Sequence of chain 1.A:
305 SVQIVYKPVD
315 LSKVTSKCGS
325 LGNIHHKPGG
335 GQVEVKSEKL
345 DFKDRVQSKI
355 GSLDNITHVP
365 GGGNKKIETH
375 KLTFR

Binding-site contacts:
Ligand atom C2 contacts residue S9C1 of chain 1.I at 3.7 Å.
Ligand atom C11 contacts residue S9C1 of chain 1.I at 3.6 Å.
Ligand atom C15 contacts residue S9C1 of chain 1.I at 3.7 Å.
Ligand atom C4 contacts residue ASP358 of chain 1.A at 4.2 Å.
Ligand atom C9 contacts residue S9C1 of chain 1.I at 4.1 Å.
Ligand atom C4 contacts residue S9C1 of chain 1.I at 3.6 Å.
Ligand atom C9 contacts residue ASP358 of chain 1.C at 3.6 Å.
Ligand atom C1 contacts residue ASP358 of chain 1.A at 4.5 Å.
Ligand atom C12 contacts residue LYS353 of chain 1.A at 3.8 Å.
Ligand atom C5 contacts residue S9C1 of chain 1.I at 3.5 Å.
Ligand atom F1 contacts residue S9C1 of chain 1.I at 3.6 Å.
Ligand atom C10 contacts residue S9C1 of chain 1.I at 4.1 Å.
Ligand atom C7 contacts residue S9C1 of chain 1.I at 3.6 Å.
Ligand atom N1 contacts residue S9C1 of chain 1.I at 3.5 Å.
Ligand atom C16 contacts residue S9C1 of chain 1.I at 3.6 Å.
Ligand atom C8 contacts residue S9C1 of chain 1.I at 3.8 Å.
Ligand atom C13 contacts residue S9C1 of chain 1.I at 3.5 Å.
Ligand atom C3 contacts residue ASP358 of chain 1.A at 3.8 Å.
Ligand atom N2 contacts residue ASP358 of chain 1.C at 2.9 Å (salt-bridge).
Ligand atom C12 contacts residue ASP358 of chain 1.A at 3.3 Å.
Ligand atom C6 contacts residue S9C1 of chain 1.I at 3.5 Å.
Ligand atom N2 contacts residue ASP358 of chain 1.A at 3.1 Å (salt-bridge).
Ligand atom C1 contacts residue S9C1 of chain 1.I at 3.5 Å.
Ligand atom C9 contacts residue ASP358 of chain 1.A at 3.3 Å.
Ligand atom N3 contacts residue S9C1 of chain 1.I at 3.7 Å.
Ligand atom C10 contacts residue ASP358 of chain 1.A at 3.9 Å.
Ligand atom C3 contacts residue S9C1 of chain 1.I at 3.6 Å.
Ligand atom C10 contacts residue LYS353 of chain 1.A at 3.7 Å.
Ligand atom C12 contacts residue ASP358 of chain 1.C at 3.8 Å.
Ligand atom C14 contacts residue S9C1 of chain 1.I at 3.5 Å.

Sequence of chain 1.C:
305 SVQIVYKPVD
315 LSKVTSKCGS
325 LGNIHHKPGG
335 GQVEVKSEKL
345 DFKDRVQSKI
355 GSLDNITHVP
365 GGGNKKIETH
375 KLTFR

The small molecule below binds the protein below.
Small molecule (SMILES): Fc1ccc(-c2ccc3c(c2)[nH]c2ccncc23)cn1